Binding-site contacts:
Ligand atom C8 contacts residue PHE59 of chain 1.B at 3.5 Å (hydrophobic).
Ligand atom C3 contacts residue ASN61 of chain 1.B at 3.8 Å.
Ligand atom C5 contacts residue ASN61 of chain 1.B at 3.7 Å.
Ligand atom C7 contacts residue ASN61 of chain 1.B at 3.7 Å.
Ligand atom C2 contacts residue ASN61 of chain 1.B at 2.4 Å.
Ligand atom O7 contacts residue ASN61 of chain 1.B at 4.1 Å.
Ligand atom C4 contacts residue ASN61 of chain 1.B at 4.2 Å.
Ligand atom O5 contacts residue ASN61 of chain 1.B at 2.4 Å (h-bond).
Ligand atom N2 contacts residue ASN61 of chain 1.B at 2.9 Å (h-bond).
Ligand atom C8 contacts residue SER60 of chain 1.B at 4.5 Å.
Ligand atom C1 contacts residue ASN61 of chain 1.B at 1.4 Å.

A protein and the small-molecule ligand that binds it are described below.
Small molecule (SMILES): CC(=O)N[C@@H]1[C@@H](O)[C@H](O)[C@@H](CO)O[C@H]1O

Sequence of chain 1.B:
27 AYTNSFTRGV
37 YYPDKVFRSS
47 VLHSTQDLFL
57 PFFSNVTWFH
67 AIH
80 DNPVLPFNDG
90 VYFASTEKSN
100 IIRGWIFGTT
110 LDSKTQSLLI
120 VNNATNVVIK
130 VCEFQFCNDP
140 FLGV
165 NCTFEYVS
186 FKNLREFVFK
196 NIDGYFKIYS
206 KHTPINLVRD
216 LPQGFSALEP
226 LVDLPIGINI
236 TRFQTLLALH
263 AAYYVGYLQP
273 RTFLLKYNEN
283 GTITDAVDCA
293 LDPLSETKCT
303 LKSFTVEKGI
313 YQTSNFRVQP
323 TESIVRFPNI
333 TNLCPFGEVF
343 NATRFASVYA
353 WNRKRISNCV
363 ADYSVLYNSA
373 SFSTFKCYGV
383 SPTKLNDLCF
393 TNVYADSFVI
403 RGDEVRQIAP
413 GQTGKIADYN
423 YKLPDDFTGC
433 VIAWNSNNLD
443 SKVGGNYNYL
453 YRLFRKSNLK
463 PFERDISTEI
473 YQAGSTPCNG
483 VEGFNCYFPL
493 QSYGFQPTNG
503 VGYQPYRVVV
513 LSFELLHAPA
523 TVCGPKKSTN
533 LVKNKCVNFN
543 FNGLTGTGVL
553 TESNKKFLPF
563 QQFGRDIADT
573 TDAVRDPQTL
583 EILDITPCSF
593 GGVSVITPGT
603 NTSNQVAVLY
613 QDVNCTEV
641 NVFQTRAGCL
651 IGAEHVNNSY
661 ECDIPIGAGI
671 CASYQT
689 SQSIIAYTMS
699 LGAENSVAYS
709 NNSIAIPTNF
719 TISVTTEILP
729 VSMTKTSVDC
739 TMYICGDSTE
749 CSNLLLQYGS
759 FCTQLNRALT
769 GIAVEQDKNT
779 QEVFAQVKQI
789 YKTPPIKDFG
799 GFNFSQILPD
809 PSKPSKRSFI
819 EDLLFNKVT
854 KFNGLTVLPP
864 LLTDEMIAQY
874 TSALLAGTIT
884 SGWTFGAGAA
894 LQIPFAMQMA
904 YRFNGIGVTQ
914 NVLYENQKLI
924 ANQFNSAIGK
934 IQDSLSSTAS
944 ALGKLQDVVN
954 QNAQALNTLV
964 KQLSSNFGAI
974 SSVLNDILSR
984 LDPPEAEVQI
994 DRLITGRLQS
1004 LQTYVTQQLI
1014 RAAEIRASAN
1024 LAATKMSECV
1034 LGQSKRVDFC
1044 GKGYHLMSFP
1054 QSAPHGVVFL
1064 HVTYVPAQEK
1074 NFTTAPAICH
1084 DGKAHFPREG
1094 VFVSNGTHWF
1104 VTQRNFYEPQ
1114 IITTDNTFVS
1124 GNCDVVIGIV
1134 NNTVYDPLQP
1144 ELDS